A protein and the small-molecule ligand that binds it are described below.
Small molecule (SMILES): CCn1c(C2=C(N)NON2)nc2c(C#CC(C)(C)O)nc(O[C@@H](CCN)c3ccccc3)cc21

Binding-site contacts:
Ligand atom C12 contacts residue THR183 of chain 1.C at 3.3 Å.
Ligand atom N1 contacts residue LYS72 of chain 1.C at 3.4 Å (salt-bridge).
Ligand atom O2 contacts residue ASP184 of chain 1.C at 3.5 Å.
Ligand atom N3 contacts residue MET120 of chain 1.C at 3.6 Å.
Ligand atom C14 contacts residue THR183 of chain 1.C at 3.7 Å.
Ligand atom C3 contacts residue THR183 of chain 1.C at 3.2 Å.
Ligand atom C10 contacts residue LEU173 of chain 1.C at 3.2 Å (hydrophobic).
Ligand atom N7 contacts residue ASP184 of chain 1.C at 2.6 Å (salt-bridge).
Ligand atom N5 contacts residue GLU121 of chain 1.C at 3.6 Å.
Ligand atom N5 contacts residue VAL123 of chain 1.C at 3.1 Å (h-bond).
Ligand atom C15 contacts residue GLU91 of chain 1.C at 3.6 Å.
Ligand atom C14 contacts residue VAL104 of chain 1.C at 3.4 Å (hydrophobic).
Ligand atom C8 contacts residue GLY50 of chain 1.C at 3.6 Å.
Ligand atom C11 contacts residue THR183 of chain 1.C at 3.1 Å.
Ligand atom O1 contacts residue PHE327 of chain 1.C at 3.3 Å.
Ligand atom C12 contacts residue ASP184 of chain 1.C at 3.4 Å.
Ligand atom C11 contacts residue ASP184 of chain 1.C at 3.4 Å.
Ligand atom O2 contacts residue GLU91 of chain 1.C at 2.6 Å (salt-bridge).
Ligand atom C18 contacts residue ASP184 of chain 1.C at 3.1 Å.
Ligand atom C9 contacts residue LEU173 of chain 1.C at 3.4 Å (hydrophobic).
Ligand atom N1 contacts residue ASP184 of chain 1.C at 3.5 Å.
Ligand atom N6 contacts residue GLU121 of chain 1.C at 2.9 Å (salt-bridge).
Ligand atom C12 contacts residue MET120 of chain 1.C at 3.7 Å (hydrophobic).
Ligand atom O2 contacts residue LEU95 of chain 1.C at 3.5 Å.
Ligand atom C23 contacts residue ARG56 of chain 1.C at 3.5 Å.
Ligand atom N3 contacts residue THR183 of chain 1.C at 2.9 Å (h-bond).
Ligand atom C23 contacts residue GLY55 of chain 1.C at 3.5 Å.
Ligand atom N6 contacts residue MET120 of chain 1.C at 3.6 Å.
Ligand atom C15 contacts residue LEU95 of chain 1.C at 3.3 Å (hydrophobic).
Ligand atom C13 contacts residue GLU91 of chain 1.C at 3.5 Å.
Ligand atom C8 contacts residue LEU49 of chain 1.C at 3.2 Å (hydrophobic).
Ligand atom N7 contacts residue ASN171 of chain 1.C at 2.9 Å (h-bond).
Ligand atom O2 contacts residue PHE185 of chain 1.C at 2.9 Å (h-bond).
Ligand atom N5 contacts residue LEU173 of chain 1.C at 3.5 Å.
Ligand atom N4 contacts residue PHE327 of chain 1.C at 3.6 Å.
Ligand atom O3 contacts residue ASP184 of chain 1.C at 3.3 Å (salt-bridge).
Ligand atom O1 contacts residue LEU173 of chain 1.C at 3.7 Å.
Ligand atom C13 contacts residue LEU95 of chain 1.C at 3.7 Å (hydrophobic).
Ligand atom C14 contacts residue LEU95 of chain 1.C at 3.6 Å (hydrophobic).
Ligand atom C5 contacts residue THR183 of chain 1.C at 3.1 Å.

Sequence of chain 1.C:
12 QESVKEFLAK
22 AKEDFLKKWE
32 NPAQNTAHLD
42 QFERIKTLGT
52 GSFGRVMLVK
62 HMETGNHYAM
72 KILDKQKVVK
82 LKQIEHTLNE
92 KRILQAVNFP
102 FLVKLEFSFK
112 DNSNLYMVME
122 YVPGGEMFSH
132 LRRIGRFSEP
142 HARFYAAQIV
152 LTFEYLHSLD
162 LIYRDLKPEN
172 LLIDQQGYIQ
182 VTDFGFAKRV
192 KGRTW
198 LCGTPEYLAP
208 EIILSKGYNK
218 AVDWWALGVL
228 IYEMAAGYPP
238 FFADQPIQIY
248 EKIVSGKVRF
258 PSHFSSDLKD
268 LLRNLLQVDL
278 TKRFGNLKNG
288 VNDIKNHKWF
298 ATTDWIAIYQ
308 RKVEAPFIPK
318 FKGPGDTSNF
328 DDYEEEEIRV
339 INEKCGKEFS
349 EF